Binding-site contacts:
Ligand atom O7 contacts residue TRP22 of chain 1.A at 3.8 Å.
Ligand atom N2 contacts residue THR21 of chain 1.A at 3.3 Å (h-bond).
Ligand atom C6 contacts residue TRP22 of chain 1.A at 4.1 Å (hydrophobic).
Ligand atom O5 contacts residue THR18 of chain 1.A at 4.2 Å.
Ligand atom C1 contacts residue ASN19 of chain 1.A at 1.4 Å.
Ligand atom C2 contacts residue ASN19 of chain 1.A at 2.5 Å.
Ligand atom O5 contacts residue TRP22 of chain 1.A at 4.5 Å.
Ligand atom C8 contacts residue THR21 of chain 1.A at 4.2 Å.
Ligand atom C1 contacts residue THR21 of chain 1.A at 4.4 Å.
Ligand atom C5 contacts residue THR18 of chain 1.A at 3.8 Å.
Ligand atom C3 contacts residue ASN19 of chain 1.A at 3.8 Å.
Ligand atom C4 contacts residue ASN19 of chain 1.A at 4.2 Å.
Ligand atom C7 contacts residue THR21 of chain 1.A at 4.3 Å.
Ligand atom O5 contacts residue TRP22 of chain 1.A at 3.9 Å.
Ligand atom C8 contacts residue ASN19 of chain 1.A at 4.3 Å.
Ligand atom O5 contacts residue ASN19 of chain 1.A at 2.4 Å (h-bond).
Ligand atom C6 contacts residue THR18 of chain 1.A at 3.6 Å.
Ligand atom C5 contacts residue TRP22 of chain 1.A at 3.9 Å (hydrophobic).
Ligand atom C5 contacts residue ASN19 of chain 1.A at 3.6 Å.
Ligand atom O7 contacts residue ASN19 of chain 1.A at 3.1 Å (h-bond).
Ligand atom C8 contacts residue SER20 of chain 1.A at 3.8 Å.
Ligand atom C3 contacts residue THR21 of chain 1.A at 3.9 Å.
Ligand atom C1 contacts residue TRP22 of chain 1.A at 4.1 Å (hydrophobic).
Ligand atom C6 contacts residue TRP22 of chain 1.A at 4.2 Å (hydrophobic).
Ligand atom C7 contacts residue ASN19 of chain 1.A at 3.2 Å.
Ligand atom N2 contacts residue ASN19 of chain 1.A at 2.9 Å (h-bond).
Ligand atom C2 contacts residue THR21 of chain 1.A at 3.8 Å.
Ligand atom C1 contacts residue THR21 of chain 1.A at 3.6 Å.

Sequence of chain 1.A:
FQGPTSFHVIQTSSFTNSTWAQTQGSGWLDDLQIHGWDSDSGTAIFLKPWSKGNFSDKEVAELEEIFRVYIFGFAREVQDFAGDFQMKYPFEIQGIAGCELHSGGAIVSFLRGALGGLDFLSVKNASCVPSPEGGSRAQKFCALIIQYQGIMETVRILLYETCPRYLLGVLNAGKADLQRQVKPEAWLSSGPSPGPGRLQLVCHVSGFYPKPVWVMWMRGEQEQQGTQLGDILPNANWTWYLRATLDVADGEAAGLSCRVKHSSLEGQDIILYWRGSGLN

The protein below binds the small molecule below.
Small molecule (SMILES): CC(=O)N[C@H]1[C@H](O[C@H]2[C@H](O[C@@H]3O[C@@H](C)[C@@H](O)[C@@H](O)[C@@H]3O)[C@@H](NC(C)=O)CO[C@@H]2CO[C@@H]2O[C@@H](C)[C@@H](O)[C@@H](O)[C@@H]2O)O[C@H](CO)[C@@H](O[C@@H]2O[C@H](CO)[C@@H](O)[C@H](O)[C@@H]2O)[C@@H]1O